A protein and the small-molecule ligand that binds it are described below.
Small molecule (SMILES): CC(=O)N[C@H]1[C@H]([C@H](O)[C@H](O)CO)O[C@@](O)(C(=O)O)C[C@@H]1O

Sequence of chain 1.A:
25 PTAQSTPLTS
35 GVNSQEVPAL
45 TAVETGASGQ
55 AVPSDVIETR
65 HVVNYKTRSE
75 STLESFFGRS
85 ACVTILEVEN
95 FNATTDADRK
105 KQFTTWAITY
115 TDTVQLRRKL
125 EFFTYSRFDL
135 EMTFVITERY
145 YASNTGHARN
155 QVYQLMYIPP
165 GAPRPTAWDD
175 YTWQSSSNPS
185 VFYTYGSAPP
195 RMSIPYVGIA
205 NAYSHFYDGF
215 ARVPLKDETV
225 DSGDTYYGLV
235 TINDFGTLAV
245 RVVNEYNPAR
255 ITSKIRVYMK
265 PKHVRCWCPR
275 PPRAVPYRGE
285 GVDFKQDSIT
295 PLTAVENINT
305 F

Binding-site contacts:
Ligand atom O1A contacts residue ASN148 of chain 2.A at 4.3 Å.
Ligand atom C1 contacts residue PRO252 of chain 1.A at 4.0 Å (hydrophobic).
Ligand atom C9 contacts residue TYR145 of chain 2.A at 4.4 Å (hydrophobic).
Ligand atom C4 contacts residue TYR145 of chain 2.A at 3.6 Å (hydrophobic).
Ligand atom O10 contacts residue TYR250 of chain 1.A at 2.8 Å (h-bond).
Ligand atom O8 contacts residue ALA146 of chain 2.A at 3.3 Å.
Ligand atom C10 contacts residue TYR145 of chain 2.A at 3.6 Å (hydrophobic).
Ligand atom O4 contacts residue TYR145 of chain 2.A at 4.2 Å.
Ligand atom C1 contacts residue SER147 of chain 2.A at 3.6 Å.
Ligand atom O1B contacts residue SER147 of chain 2.A at 2.7 Å (h-bond).
Ligand atom O1A contacts residue ALA146 of chain 2.A at 3.2 Å.
Ligand atom O4 contacts residue ASN251 of chain 1.A at 4.1 Å.
Ligand atom C11 contacts residue TYR250 of chain 1.A at 3.7 Å (hydrophobic).
Ligand atom C10 contacts residue TYR250 of chain 1.A at 3.5 Å (hydrophobic).
Ligand atom O1B contacts residue ALA146 of chain 2.A at 4.3 Å.
Ligand atom C1 contacts residue ALA146 of chain 2.A at 4.0 Å (hydrophobic).
Ligand atom O1B contacts residue PRO252 of chain 1.A at 3.3 Å.
Ligand atom C7 contacts residue TYR145 of chain 2.A at 3.9 Å (hydrophobic).
Ligand atom C5 contacts residue TYR145 of chain 2.A at 3.3 Å (hydrophobic).
Ligand atom N5 contacts residue TYR250 of chain 1.A at 4.4 Å.
Ligand atom C11 contacts residue TYR145 of chain 2.A at 3.7 Å (hydrophobic).
Ligand atom N5 contacts residue TYR145 of chain 2.A at 2.6 Å (h-bond).
Ligand atom C6 contacts residue ALA146 of chain 2.A at 4.3 Å (hydrophobic).
Ligand atom C8 contacts residue ALA146 of chain 2.A at 4.5 Å (hydrophobic).
Ligand atom C4 contacts residue PRO252 of chain 1.A at 3.7 Å (hydrophobic).
Ligand atom C6 contacts residue TYR145 of chain 2.A at 3.4 Å (hydrophobic).
Ligand atom O4 contacts residue TYR250 of chain 1.A at 3.4 Å.
Ligand atom O4 contacts residue PRO252 of chain 1.A at 3.6 Å.
Ligand atom C11 contacts residue ARG143 of chain 2.A at 4.0 Å.
Ligand atom O1A contacts residue SER147 of chain 2.A at 3.1 Å (h-bond).
Ligand atom C3 contacts residue PRO252 of chain 1.A at 3.8 Å (hydrophobic).

Sequence of chain 2.A:
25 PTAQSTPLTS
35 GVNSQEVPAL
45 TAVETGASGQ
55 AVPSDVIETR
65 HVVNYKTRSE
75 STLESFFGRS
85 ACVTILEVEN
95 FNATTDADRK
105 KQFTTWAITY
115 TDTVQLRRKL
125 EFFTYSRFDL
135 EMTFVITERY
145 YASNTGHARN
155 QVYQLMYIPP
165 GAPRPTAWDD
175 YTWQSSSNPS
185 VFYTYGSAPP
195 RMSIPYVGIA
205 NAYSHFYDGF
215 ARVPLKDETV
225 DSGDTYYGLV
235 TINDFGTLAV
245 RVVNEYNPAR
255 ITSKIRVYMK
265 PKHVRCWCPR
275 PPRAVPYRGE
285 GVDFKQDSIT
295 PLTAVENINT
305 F